Sequence of chain 1.F:
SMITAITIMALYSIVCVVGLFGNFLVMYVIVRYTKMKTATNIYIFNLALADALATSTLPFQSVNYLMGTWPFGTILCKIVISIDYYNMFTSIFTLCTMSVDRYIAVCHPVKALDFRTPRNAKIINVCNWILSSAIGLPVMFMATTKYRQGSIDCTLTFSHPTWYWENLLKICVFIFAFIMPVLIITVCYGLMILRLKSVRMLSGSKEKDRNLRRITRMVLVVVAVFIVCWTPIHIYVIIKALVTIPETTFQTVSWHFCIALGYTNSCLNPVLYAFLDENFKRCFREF

Sequence of chain 1.A:
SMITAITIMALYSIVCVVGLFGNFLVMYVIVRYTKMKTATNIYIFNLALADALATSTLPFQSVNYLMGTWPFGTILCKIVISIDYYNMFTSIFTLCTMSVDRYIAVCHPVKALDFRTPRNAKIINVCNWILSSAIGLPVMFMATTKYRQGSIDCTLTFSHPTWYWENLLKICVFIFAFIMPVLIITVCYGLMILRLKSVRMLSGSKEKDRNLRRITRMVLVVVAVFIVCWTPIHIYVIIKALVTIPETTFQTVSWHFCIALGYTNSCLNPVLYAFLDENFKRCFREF

Binding-site contacts:
Ligand atom C5 contacts residue LYS175 of chain 1.F at 4.3 Å.
Ligand atom C27 contacts residue VAL164 of chain 1.F at 4.1 Å (hydrophobic).
Ligand atom C21 contacts residue ILE235 of chain 1.A at 3.7 Å (hydrophobic).
Ligand atom O1 contacts residue ALA305 of chain 1.A at 4.3 Å.
Ligand atom C23 contacts residue VAL164 of chain 1.F at 4.1 Å (hydrophobic).
Ligand atom C12 contacts residue CLR1 of chain 1.O at 3.9 Å.
Ligand atom C8 contacts residue ASN231 of chain 1.A at 3.8 Å.
Ligand atom C11 contacts residue ASN231 of chain 1.A at 4.0 Å.
Ligand atom C16 contacts residue ILE168 of chain 1.F at 4.1 Å (hydrophobic).
Ligand atom C10 contacts residue ASN231 of chain 1.A at 4.1 Å.
Ligand atom C25 contacts residue LEU232 of chain 1.A at 4.1 Å (hydrophobic).
Ligand atom C11 contacts residue CLR1 of chain 1.O at 3.5 Å.
Ligand atom C7 contacts residue LYS175 of chain 1.F at 4.3 Å.
Ligand atom C16 contacts residue TYR228 of chain 1.A at 3.7 Å (hydrophobic).
Ligand atom C24 contacts residue TYR228 of chain 1.A at 3.7 Å (hydrophobic).
Ligand atom C15 contacts residue TRP227 of chain 1.A at 3.6 Å (hydrophobic).
Ligand atom C12 contacts residue ILE235 of chain 1.A at 4.1 Å (hydrophobic).
Ligand atom C19 contacts residue CLR1 of chain 1.O at 3.7 Å.
Ligand atom C9 contacts residue ASN231 of chain 1.A at 3.3 Å.
Ligand atom C15 contacts residue ILE168 of chain 1.F at 3.8 Å (hydrophobic).
Ligand atom C24 contacts residue VAL164 of chain 1.F at 4.0 Å (hydrophobic).
Ligand atom C6 contacts residue TRP227 of chain 1.A at 4.2 Å (hydrophobic).
Ligand atom C6 contacts residue LYS175 of chain 1.F at 3.6 Å.
Ligand atom C5 contacts residue ASN231 of chain 1.A at 4.2 Å.
Ligand atom C27 contacts residue ILE248 of chain 1.F at 3.6 Å (hydrophobic).
Ligand atom C12 contacts residue ASN231 of chain 1.A at 3.9 Å.
Ligand atom C2 contacts residue ALA305 of chain 1.A at 3.9 Å (hydrophobic).
Ligand atom C14 contacts residue ASN231 of chain 1.A at 3.7 Å.
Ligand atom C1 contacts residue ASN231 of chain 1.A at 4.0 Å.
Ligand atom C22 contacts residue TYR228 of chain 1.A at 4.2 Å (hydrophobic).
Ligand atom C19 contacts residue HIS172 of chain 1.F at 3.6 Å.
Ligand atom C7 contacts residue ASN231 of chain 1.A at 3.6 Å.
Ligand atom C6 contacts residue ASN231 of chain 1.A at 4.1 Å.
Ligand atom C21 contacts residue CLR1 of chain 1.O at 3.9 Å.
Ligand atom C18 contacts residue TYR167 of chain 1.F at 3.8 Å (hydrophobic).
Ligand atom C26 contacts residue LEU232 of chain 1.A at 3.9 Å (hydrophobic).
Ligand atom C7 contacts residue TRP227 of chain 1.A at 3.3 Å (hydrophobic).
Ligand atom C26 contacts residue TYR228 of chain 1.A at 3.9 Å (hydrophobic).
Ligand atom C22 contacts residue VAL164 of chain 1.F at 3.6 Å (hydrophobic).
Ligand atom C4 contacts residue LYS175 of chain 1.F at 3.8 Å.

This protein binds this small molecule.
Small molecule (SMILES): CC(C)CCC[C@@H](C)[C@H]1CC[C@H]2[C@@H]3CC=C4C[C@@H](O)CC[C@]4(C)[C@H]3CC[C@]12C